Binding-site contacts:
Ligand atom N1 contacts residue TRP38 of chain 21.B at 3.3 Å.
Ligand atom C5 contacts residue TRP38 of chain 21.B at 3.7 Å (hydrophobic).
Ligand atom N3 contacts residue TRP38 of chain 21.B at 3.2 Å.
Ligand atom C2 contacts residue TRP38 of chain 21.B at 3.1 Å (hydrophobic).
Ligand atom N9 contacts residue TRP38 of chain 21.B at 3.7 Å.
Ligand atom N6 contacts residue VAL30 of chain 43.A at 4.3 Å.
Ligand atom C4 contacts residue TRP38 of chain 21.B at 3.5 Å (hydrophobic).
Ligand atom C6 contacts residue TRP38 of chain 21.B at 3.6 Å (hydrophobic).
Ligand atom C1' contacts residue TRP38 of chain 21.B at 4.0 Å (hydrophobic).
Ligand atom N7 contacts residue TRP38 of chain 21.B at 4.2 Å.
Ligand atom N6 contacts residue TRP38 of chain 21.B at 4.0 Å.
Ligand atom O2' contacts residue TRP38 of chain 21.B at 4.2 Å.
Ligand atom O2' contacts residue HIS28 of chain 43.A at 3.2 Å (h-bond).
Ligand atom C8 contacts residue TRP38 of chain 21.B at 4.3 Å (hydrophobic).

This protein binds this small molecule.
Small molecule (SMILES): Nc1ncnc2c1ncn2[C@@H]1O[C@H](COP(=O)=O)[C@@H](O[P](=O)(O)OC[C@H]2O[C@@H](n3ccc(=O)[nH]c3=O)[C@H](O)[C@@H]2O)[C@H]1O

Sequence of chain 43.A:
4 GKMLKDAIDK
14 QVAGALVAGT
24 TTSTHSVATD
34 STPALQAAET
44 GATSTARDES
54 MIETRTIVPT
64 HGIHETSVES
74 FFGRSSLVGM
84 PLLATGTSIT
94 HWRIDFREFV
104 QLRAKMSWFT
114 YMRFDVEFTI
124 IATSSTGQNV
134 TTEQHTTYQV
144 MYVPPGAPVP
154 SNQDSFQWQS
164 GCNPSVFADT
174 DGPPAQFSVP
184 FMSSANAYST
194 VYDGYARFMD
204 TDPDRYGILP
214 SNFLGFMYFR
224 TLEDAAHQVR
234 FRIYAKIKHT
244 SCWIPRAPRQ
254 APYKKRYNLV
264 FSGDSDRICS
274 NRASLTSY

Sequence of chain 21.B:
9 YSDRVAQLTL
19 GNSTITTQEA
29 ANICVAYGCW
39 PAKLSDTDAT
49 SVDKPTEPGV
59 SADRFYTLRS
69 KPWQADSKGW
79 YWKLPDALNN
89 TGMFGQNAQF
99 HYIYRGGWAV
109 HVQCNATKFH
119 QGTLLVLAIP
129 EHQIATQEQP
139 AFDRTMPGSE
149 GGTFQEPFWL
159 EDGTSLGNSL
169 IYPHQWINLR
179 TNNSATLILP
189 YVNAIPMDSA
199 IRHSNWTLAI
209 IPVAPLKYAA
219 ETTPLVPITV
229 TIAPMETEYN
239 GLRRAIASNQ